The small molecule below binds the protein below.
Small molecule (SMILES): CC(C)C[C@H](NC(=O)CN)C(=O)N[C@H](C(=O)N[C@H](C(=O)NCC(=O)N[C@@H](CO)C(=O)N[C@@H](CC(C)C)C(=O)N[C@@H](CCCN=C(N)N)C(=O)NCC=O)C(C)C)[C@@H](C)O

Binding-site contacts:
Ligand atom OG1 contacts residue ILE39 of chain 2.A at 3.5 Å.
Ligand atom CD contacts residue LEU52 of chain 2.A at 3.5 Å (hydrophobic).
Ligand atom NE contacts residue ASP53 of chain 2.A at 3.7 Å.
Ligand atom O contacts residue ILE39 of chain 2.A at 3.6 Å.
Ligand atom O contacts residue ARG43 of chain 2.A at 3.0 Å (salt-bridge).
Ligand atom CB contacts residue ILE39 of chain 2.A at 3.6 Å (hydrophobic).
Ligand atom N contacts residue ASP258 of chain 2.A at 2.8 Å (salt-bridge).
Ligand atom O contacts residue ARG49 of chain 2.A at 3.1 Å (salt-bridge).
Ligand atom N contacts residue ASP258 of chain 2.A at 3.0 Å (salt-bridge).
Ligand atom CA contacts residue ARG49 of chain 2.A at 3.5 Å.
Ligand atom O contacts residue ARG43 of chain 2.A at 3.1 Å (salt-bridge).
Ligand atom CG2 contacts residue MET259 of chain 2.A at 3.7 Å (hydrophobic).
Ligand atom CA contacts residue ASP258 of chain 2.A at 3.5 Å.
Ligand atom CB contacts residue ASP258 of chain 2.A at 3.5 Å.
Ligand atom CB contacts residue ARG50 of chain 2.A at 3.7 Å.
Ligand atom C contacts residue ASP258 of chain 2.A at 3.7 Å.
Ligand atom C contacts residue ASP258 of chain 2.A at 3.6 Å.
Ligand atom CA contacts residue ASP258 of chain 2.A at 3.7 Å.
Ligand atom NH1 contacts residue ASP228 of chain 2.A at 2.7 Å (salt-bridge).
Ligand atom CA contacts residue ARG50 of chain 2.A at 3.5 Å.
Ligand atom CB contacts residue ASP258 of chain 2.A at 3.7 Å.
Ligand atom OG1 contacts residue ASP258 of chain 2.A at 3.3 Å.
Ligand atom CD2 contacts residue ASP258 of chain 2.A at 3.5 Å.
Ligand atom NH2 contacts residue ARG50 of chain 2.A at 3.3 Å (salt-bridge).
Ligand atom CD contacts residue ARG50 of chain 2.A at 3.6 Å.
Ligand atom C contacts residue ARG49 of chain 2.A at 3.4 Å.
Ligand atom OG1 contacts residue MET259 of chain 2.A at 2.8 Å (h-bond).
Ligand atom NH1 contacts residue THR246 of chain 2.A at 3.0 Å (h-bond).
Ligand atom N contacts residue ARG49 of chain 2.A at 3.6 Å.
Ligand atom N contacts residue ARG49 of chain 2.A at 3.0 Å (salt-bridge).
Ligand atom CB contacts residue ARG49 of chain 2.A at 3.5 Å.
Ligand atom N contacts residue ILE39 of chain 2.A at 3.7 Å.
Ligand atom O contacts residue ARG50 of chain 2.A at 3.6 Å.
Ligand atom CA contacts residue ASP258 of chain 2.A at 3.7 Å.
Ligand atom N contacts residue ARG49 of chain 2.A at 3.6 Å.
Ligand atom N contacts residue ASP258 of chain 2.A at 2.9 Å (salt-bridge).
Ligand atom CB contacts residue MET259 of chain 2.A at 3.8 Å (hydrophobic).
Ligand atom C contacts residue ILE39 of chain 2.A at 3.6 Å (hydrophobic).
Ligand atom CG2 contacts residue ALA42 of chain 2.A at 3.7 Å (hydrophobic).
Ligand atom CD2 contacts residue ARG43 of chain 2.A at 3.7 Å.

Sequence of chain 2.A:
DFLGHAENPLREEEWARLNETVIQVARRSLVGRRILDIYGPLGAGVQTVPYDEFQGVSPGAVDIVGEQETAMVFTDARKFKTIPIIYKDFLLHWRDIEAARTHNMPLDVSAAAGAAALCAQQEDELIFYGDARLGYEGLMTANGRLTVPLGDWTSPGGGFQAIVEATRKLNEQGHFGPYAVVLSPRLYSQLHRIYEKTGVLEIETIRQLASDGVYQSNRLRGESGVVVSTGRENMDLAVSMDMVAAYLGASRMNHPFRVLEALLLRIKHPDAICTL